The small molecule below binds the protein below.
Small molecule (SMILES): O=C(O)[C@@H]1O[C@H](O[C@H]2[C@@H](OS(=O)(=O)O)O[C@@H](O)[C@H](NS(=O)(=O)O)[C@H]2O)[C@@H](OS(=O)(=O)O)[C@H](O)[C@@H]1O

Sequence of chain 24.B:
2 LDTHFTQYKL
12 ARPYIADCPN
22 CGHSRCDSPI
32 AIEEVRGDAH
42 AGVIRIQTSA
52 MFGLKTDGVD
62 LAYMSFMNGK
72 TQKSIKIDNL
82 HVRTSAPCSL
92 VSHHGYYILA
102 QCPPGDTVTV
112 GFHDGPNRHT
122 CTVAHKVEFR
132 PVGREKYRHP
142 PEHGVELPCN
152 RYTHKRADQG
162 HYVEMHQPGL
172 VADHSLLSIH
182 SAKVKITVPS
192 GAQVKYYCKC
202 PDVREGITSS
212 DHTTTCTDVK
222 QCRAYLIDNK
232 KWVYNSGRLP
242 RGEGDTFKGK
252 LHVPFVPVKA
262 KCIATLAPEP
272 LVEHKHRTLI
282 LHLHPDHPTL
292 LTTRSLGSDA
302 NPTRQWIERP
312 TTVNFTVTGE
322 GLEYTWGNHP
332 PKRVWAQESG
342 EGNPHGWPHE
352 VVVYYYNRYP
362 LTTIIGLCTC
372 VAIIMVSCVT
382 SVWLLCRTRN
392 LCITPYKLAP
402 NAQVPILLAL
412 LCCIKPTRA

Binding-site contacts:
Ligand atom O4 contacts residue SER93 of chain 24.B at 3.0 Å (h-bond).
Ligand atom OAH contacts residue ARG157 of chain 24.B at 3.1 Å (salt-bridge).
Ligand atom O6B contacts residue LEU62 of chain 24.B at 4.0 Å.
Ligand atom O3 contacts residue ARG157 of chain 24.B at 3.3 Å (salt-bridge).
Ligand atom O6B contacts residue HIS94 of chain 24.B at 4.0 Å.
Ligand atom O6B contacts residue ARG157 of chain 24.B at 3.3 Å (salt-bridge).
Ligand atom C3 contacts residue ARG157 of chain 24.B at 3.7 Å.
Ligand atom O5 contacts residue ARG157 of chain 24.B at 3.8 Å.
Ligand atom OAH contacts residue LEU2 of chain 24.B at 2.8 Å (h-bond).
Ligand atom OAF contacts residue THR4 of chain 24.B at 2.9 Å (h-bond).
Ligand atom O4 contacts residue HIS155 of chain 24.B at 3.5 Å (h-bond).
Ligand atom C5 contacts residue HIS155 of chain 24.B at 4.0 Å.
Ligand atom O5 contacts residue HIS155 of chain 24.B at 3.6 Å.
Ligand atom C3 contacts residue ALA158 of chain 24.B at 4.0 Å (hydrophobic).
Ligand atom C6 contacts residue HIS94 of chain 24.B at 3.9 Å.
Ligand atom O6A contacts residue HIS94 of chain 24.B at 3.2 Å (h-bond).
Ligand atom O5B contacts residue LYS156 of chain 24.B at 3.3 Å.
Ligand atom O6A contacts residue HIS155 of chain 24.B at 3.8 Å.
Ligand atom C6 contacts residue HIS155 of chain 24.B at 3.4 Å.
Ligand atom O6A contacts residue SER93 of chain 24.B at 3.2 Å.
Ligand atom O4 contacts residue LYS156 of chain 24.B at 3.5 Å.
Ligand atom SAG contacts residue ARG157 of chain 24.B at 3.6 Å (salt-bridge).
Ligand atom C6 contacts residue SER93 of chain 24.B at 4.0 Å.
Ligand atom C3 contacts residue LYS156 of chain 24.B at 4.0 Å.
Ligand atom C2 contacts residue ALA158 of chain 24.B at 3.7 Å (hydrophobic).
Ligand atom OAH contacts residue THR4 of chain 24.B at 3.7 Å.
Ligand atom C4 contacts residue LYS156 of chain 24.B at 4.0 Å.
Ligand atom OAF contacts residue ARG157 of chain 24.B at 2.8 Å (salt-bridge).
Ligand atom O5 contacts residue LYS156 of chain 24.B at 3.4 Å.
Ligand atom C6 contacts residue LEU62 of chain 24.B at 3.5 Å (hydrophobic).
Ligand atom O3 contacts residue ALA158 of chain 24.B at 3.0 Å (h-bond).
Ligand atom OAH contacts residue ASP3 of chain 24.B at 4.0 Å.
Ligand atom OAF contacts residue ALA158 of chain 24.B at 3.3 Å.
Ligand atom O6A contacts residue LEU62 of chain 24.B at 3.4 Å.
Ligand atom O3 contacts residue LYS156 of chain 24.B at 3.0 Å.
Ligand atom O6B contacts residue HIS155 of chain 24.B at 3.3 Å (h-bond).
Ligand atom C5 contacts residue LEU62 of chain 24.B at 3.8 Å (hydrophobic).
Ligand atom O6B contacts residue LYS156 of chain 24.B at 3.3 Å.
Ligand atom SAG contacts residue THR4 of chain 24.B at 3.9 Å.
Ligand atom OBI contacts residue LYS156 of chain 24.B at 4.0 Å.